The small molecule below binds the protein below.
Small molecule (SMILES): CC(=O)N[C@@H]1[C@@H](O)[C@H](O)[C@@H](CO)O[C@H]1O

Sequence of chain 1.H:
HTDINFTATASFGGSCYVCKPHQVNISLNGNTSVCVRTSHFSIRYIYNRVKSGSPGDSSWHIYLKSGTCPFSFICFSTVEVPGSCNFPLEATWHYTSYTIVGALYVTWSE

Binding-site contacts:
Ligand atom C2 contacts residue ASN32 of chain 1.H at 2.8 Å.
Ligand atom C5 contacts residue ASN32 of chain 1.H at 3.6 Å.
Ligand atom C3 contacts residue GLY31 of chain 1.H at 3.9 Å.
Ligand atom O7 contacts residue ASN32 of chain 1.H at 4.2 Å.
Ligand atom C8 contacts residue ASN32 of chain 1.H at 3.9 Å.
Ligand atom C3 contacts residue ASN32 of chain 1.H at 3.5 Å.
Ligand atom N2 contacts residue ASN30 of chain 1.H at 3.1 Å (h-bond).
Ligand atom N2 contacts residue ASN32 of chain 1.H at 3.0 Å (h-bond).
Ligand atom C1 contacts residue ASN32 of chain 1.H at 1.5 Å.
Ligand atom C2 contacts residue ASN30 of chain 1.H at 4.0 Å.
Ligand atom C7 contacts residue ASN32 of chain 1.H at 3.5 Å.
Ligand atom C7 contacts residue ASN30 of chain 1.H at 3.8 Å.
Ligand atom C3 contacts residue ASN30 of chain 1.H at 4.0 Å.
Ligand atom C8 contacts residue ASN30 of chain 1.H at 3.6 Å.
Ligand atom C1 contacts residue ASN30 of chain 1.H at 4.4 Å.
Ligand atom O3 contacts residue ASN30 of chain 1.H at 4.1 Å.
Ligand atom C1 contacts residue GLY31 of chain 1.H at 4.1 Å.
Ligand atom O5 contacts residue ASN32 of chain 1.H at 2.5 Å (h-bond).
Ligand atom C4 contacts residue ASN32 of chain 1.H at 4.1 Å.